Binding-site contacts:
Ligand atom O20 contacts residue VAL56 of chain 1.B at 4.5 Å.
Ligand atom O14 contacts residue VAL52 of chain 1.B at 4.3 Å.
Ligand atom O22 contacts residue GLU58 of chain 1.B at 3.4 Å (salt-bridge).
Ligand atom C3 contacts residue VAL56 of chain 1.B at 4.2 Å (hydrophobic).
Ligand atom C8 contacts residue PHE6 of chain 1.B at 4.4 Å (hydrophobic).
Ligand atom C4 contacts residue PHE22 of chain 1.B at 4.1 Å (hydrophobic).
Ligand atom C13 contacts residue VAL56 of chain 1.B at 4.3 Å (hydrophobic).
Ligand atom C15 contacts residue VAL56 of chain 1.B at 3.9 Å (hydrophobic).
Ligand atom O22 contacts residue LEU4 of chain 1.B at 4.3 Å.
Ligand atom C13 contacts residue PHE6 of chain 1.B at 4.4 Å (hydrophobic).
Ligand atom O12 contacts residue PHE6 of chain 1.B at 3.7 Å.
Ligand atom C1 contacts residue VAL52 of chain 1.B at 4.2 Å (hydrophobic).
Ligand atom C8 contacts residue PHE22 of chain 1.B at 4.0 Å (hydrophobic).
Ligand atom C19 contacts residue VAL52 of chain 1.B at 4.3 Å (hydrophobic).
Ligand atom O20 contacts residue LYS53 of chain 1.B at 3.6 Å.
Ligand atom C10 contacts residue PHE22 of chain 1.B at 4.0 Å (hydrophobic).
Ligand atom C9 contacts residue PHE22 of chain 1.B at 4.3 Å (hydrophobic).
Ligand atom C7 contacts residue PHE6 of chain 1.B at 4.0 Å (hydrophobic).
Ligand atom C19 contacts residue LYS53 of chain 1.B at 4.1 Å.
Ligand atom C3 contacts residue VAL52 of chain 1.B at 4.3 Å (hydrophobic).
Ligand atom C3 contacts residue PHE6 of chain 1.B at 4.1 Å (hydrophobic).
Ligand atom O22 contacts residue PHE6 of chain 1.B at 4.0 Å.
Ligand atom O21 contacts residue GLU58 of chain 1.B at 4.0 Å.
Ligand atom C7 contacts residue PHE22 of chain 1.B at 3.5 Å (hydrophobic).
Ligand atom C2 contacts residue VAL52 of chain 1.B at 3.5 Å (hydrophobic).
Ligand atom C18 contacts residue GLU58 of chain 1.B at 4.4 Å.
Ligand atom C19 contacts residue VAL56 of chain 1.B at 4.1 Å (hydrophobic).
Ligand atom C17 contacts residue GLU58 of chain 1.B at 4.2 Å.
Ligand atom O14 contacts residue VAL56 of chain 1.B at 3.8 Å.

Sequence of chain 1.B:
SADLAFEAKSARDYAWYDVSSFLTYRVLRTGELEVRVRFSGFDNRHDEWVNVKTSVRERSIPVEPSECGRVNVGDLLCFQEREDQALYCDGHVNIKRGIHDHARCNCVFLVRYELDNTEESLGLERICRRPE

A protein and the small-molecule ligand that binds it are described below.
Small molecule (SMILES): OC[C@H]1O[C@H](O[C@H]2[C@H](O)[C@@H](O)[C@H](OCCCCC3CCCCC3)O[C@@H]2CO)[C@H](O)[C@@H](O)[C@@H]1O